Sequence of chain 3.C:
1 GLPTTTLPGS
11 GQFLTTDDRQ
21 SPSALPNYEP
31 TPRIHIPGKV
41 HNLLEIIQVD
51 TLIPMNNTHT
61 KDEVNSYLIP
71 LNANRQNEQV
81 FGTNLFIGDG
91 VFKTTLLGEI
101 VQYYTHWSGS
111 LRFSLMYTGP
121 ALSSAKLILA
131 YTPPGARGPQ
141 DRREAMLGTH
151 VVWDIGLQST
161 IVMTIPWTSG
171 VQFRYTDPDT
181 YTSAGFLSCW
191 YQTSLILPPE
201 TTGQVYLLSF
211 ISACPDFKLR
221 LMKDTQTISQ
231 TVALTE

This small molecule binds to this protein.
Small molecule (SMILES): Cc1cc(CCCCCOc2ccc(C3=NCCO3)cc2)on1

Sequence of chain 3.A:
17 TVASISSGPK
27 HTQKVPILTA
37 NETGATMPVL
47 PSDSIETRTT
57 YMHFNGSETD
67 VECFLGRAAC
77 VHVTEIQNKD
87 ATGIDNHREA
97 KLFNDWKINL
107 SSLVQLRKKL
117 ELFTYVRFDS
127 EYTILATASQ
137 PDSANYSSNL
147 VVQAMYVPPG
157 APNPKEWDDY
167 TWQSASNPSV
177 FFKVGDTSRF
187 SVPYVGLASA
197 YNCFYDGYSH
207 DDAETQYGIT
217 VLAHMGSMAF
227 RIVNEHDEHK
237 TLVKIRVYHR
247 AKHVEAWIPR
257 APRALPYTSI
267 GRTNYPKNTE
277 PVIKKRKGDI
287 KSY

Binding-site contacts:
Ligand atom C2A contacts residue PHE186 of chain 3.A at 3.3 Å (hydrophobic).
Ligand atom C3B contacts residue TYR152 of chain 3.A at 3.7 Å (hydrophobic).
Ligand atom C5B contacts residue PHE186 of chain 3.A at 3.9 Å (hydrophobic).
Ligand atom C4B contacts residue TYR152 of chain 3.A at 3.8 Å (hydrophobic).
Ligand atom N2 contacts residue MET221 of chain 3.A at 3.4 Å (h-bond).
Ligand atom C4C contacts residue VAL191 of chain 3.A at 3.0 Å (hydrophobic).
Ligand atom C1B contacts residue TYR128 of chain 3.A at 3.6 Å (hydrophobic).
Ligand atom C1C contacts residue TYR128 of chain 3.A at 3.9 Å (hydrophobic).
Ligand atom N3A contacts residue PRO174 of chain 3.A at 3.7 Å.
Ligand atom C2A contacts residue TYR152 of chain 3.A at 3.6 Å (hydrophobic).
Ligand atom C5A contacts residue ALA150 of chain 3.A at 4.0 Å (hydrophobic).
Ligand atom C5 contacts residue MET221 of chain 3.A at 3.6 Å (hydrophobic).
Ligand atom C5A contacts residue PHE186 of chain 3.A at 3.5 Å (hydrophobic).
Ligand atom C1C contacts residue LEU106 of chain 3.A at 4.0 Å (hydrophobic).
Ligand atom C1B contacts residue ILE104 of chain 3.A at 4.0 Å (hydrophobic).
Ligand atom N3A contacts residue ALA24 of chain 3.C at 3.8 Å.
Ligand atom O1A contacts residue PHE186 of chain 3.A at 3.0 Å.
Ligand atom C4C contacts residue VAL188 of chain 3.A at 3.7 Å (hydrophobic).
Ligand atom C1C contacts residue MET221 of chain 3.A at 4.0 Å (hydrophobic).
Ligand atom N3A contacts residue PHE186 of chain 3.A at 4.0 Å.
Ligand atom C1B contacts residue VAL188 of chain 3.A at 3.8 Å (hydrophobic).
Ligand atom C5A contacts residue VAL176 of chain 3.A at 3.6 Å (hydrophobic).
Ligand atom C3C contacts residue TYR128 of chain 3.A at 3.4 Å (hydrophobic).
Ligand atom C4 contacts residue LEU106 of chain 3.A at 3.5 Å (hydrophobic).
Ligand atom C6B contacts residue TYR128 of chain 3.A at 3.3 Å (hydrophobic).
Ligand atom C2B contacts residue VAL188 of chain 3.A at 3.5 Å (hydrophobic).
Ligand atom O1B contacts residue ILE104 of chain 3.A at 3.9 Å.
Ligand atom C6B contacts residue ILE104 of chain 3.A at 3.6 Å (hydrophobic).
Ligand atom O1 contacts residue MET221 of chain 3.A at 2.5 Å (h-bond).
Ligand atom C5C contacts residue VAL188 of chain 3.A at 4.1 Å (hydrophobic).
Ligand atom C4A contacts residue PRO174 of chain 3.A at 3.1 Å (hydrophobic).
Ligand atom C4B contacts residue PHE186 of chain 3.A at 3.6 Å (hydrophobic).
Ligand atom O1B contacts residue TYR128 of chain 3.A at 3.4 Å (h-bond).
Ligand atom C5C contacts residue VAL191 of chain 3.A at 3.8 Å (hydrophobic).
Ligand atom C2C contacts residue TYR197 of chain 3.A at 3.7 Å (hydrophobic).
Ligand atom C5B contacts residue MET224 of chain 3.A at 3.8 Å (hydrophobic).
Ligand atom C3B contacts residue VAL188 of chain 3.A at 3.8 Å (hydrophobic).
Ligand atom N3A contacts residue TYR152 of chain 3.A at 3.5 Å.
Ligand atom C2C contacts residue MET221 of chain 3.A at 4.0 Å (hydrophobic).
Ligand atom C5B contacts residue TYR128 of chain 3.A at 4.0 Å (hydrophobic).